Binding-site contacts:
Ligand atom C03 contacts residue ASP114 of chain 1.A at 3.3 Å.
Ligand atom C06 contacts residue MET113 of chain 1.A at 3.6 Å (hydrophobic).
Ligand atom C10 contacts residue GLY37 of chain 1.A at 3.5 Å.
Ligand atom N29 contacts residue MET113 of chain 1.A at 3.0 Å (h-bond).
Ligand atom C10 contacts residue ALA115 of chain 1.A at 3.6 Å (hydrophobic).
Ligand atom C11 contacts residue GLY37 of chain 1.A at 3.3 Å.
Ligand atom C23 contacts residue ALA55 of chain 1.A at 3.5 Å (hydrophobic).
Ligand atom C28 contacts residue MET113 of chain 1.A at 3.7 Å (hydrophobic).
Ligand atom O19 contacts residue GLN39 of chain 1.A at 3.5 Å (h-bond).
Ligand atom N05 contacts residue MET113 of chain 1.A at 2.6 Å (h-bond).
Ligand atom C03 contacts residue LEU112 of chain 1.A at 3.6 Å (hydrophobic).
Ligand atom C18 contacts residue GLN39 of chain 1.A at 3.7 Å.
Ligand atom C23 contacts residue MET110 of chain 1.A at 3.5 Å (hydrophobic).
Ligand atom C25 contacts residue ILE88 of chain 1.A at 3.4 Å (hydrophobic).
Ligand atom C23 contacts residue LYS57 of chain 1.A at 3.6 Å.
Ligand atom C01 contacts residue ASP114 of chain 1.A at 3.7 Å.
Ligand atom CL contacts residue GLN39 of chain 1.A at 3.6 Å.
Ligand atom O19 contacts residue ALA38 of chain 1.A at 3.4 Å.
Ligand atom C28 contacts residue ALA55 of chain 1.A at 3.5 Å (hydrophobic).
Ligand atom C18 contacts residue LEU170 of chain 1.A at 3.7 Å (hydrophobic).
Ligand atom C13 contacts residue ILE34 of chain 1.A at 3.7 Å (hydrophobic).
Ligand atom C24 contacts residue LEU108 of chain 1.A at 3.5 Å (hydrophobic).
Ligand atom C13 contacts residue MET113 of chain 1.A at 3.4 Å (hydrophobic).
Ligand atom C23 contacts residue LEU108 of chain 1.A at 3.4 Å (hydrophobic).
Ligand atom C10 contacts residue ILE34 of chain 1.A at 3.7 Å (hydrophobic).
Ligand atom N20 contacts residue GLN39 of chain 1.A at 2.9 Å (h-bond).
Ligand atom CL contacts residue ILE88 of chain 1.A at 3.7 Å.
Ligand atom C26 contacts residue ILE88 of chain 1.A at 3.7 Å (hydrophobic).
Ligand atom C09 contacts residue ASP114 of chain 1.A at 3.6 Å.
Ligand atom C03 contacts residue MET113 of chain 1.A at 3.3 Å (hydrophobic).
Ligand atom C26 contacts residue LYS57 of chain 1.A at 3.7 Å.
Ligand atom C10 contacts residue ASN116 of chain 1.A at 3.5 Å.
Ligand atom C22 contacts residue LYS57 of chain 1.A at 3.6 Å.
Ligand atom C04 contacts residue MET113 of chain 1.A at 3.4 Å (hydrophobic).
Ligand atom N17 contacts residue MET110 of chain 1.A at 3.5 Å (h-bond).
Ligand atom C06 contacts residue ASP114 of chain 1.A at 3.7 Å.
Ligand atom C08 contacts residue ASP114 of chain 1.A at 3.7 Å.
Ligand atom O19 contacts residue LEU170 of chain 1.A at 3.6 Å.
Ligand atom C02 contacts residue LEU112 of chain 1.A at 3.7 Å (hydrophobic).
Ligand atom N05 contacts residue LEU112 of chain 1.A at 3.7 Å.

The protein below binds the small molecule below.
Small molecule (SMILES): Cc1cc(NC(=O)c2cccc(-n3cc(NC(=O)Nc4ccccc4Cl)cn3)c2)ccn1

Sequence of chain 1.A:
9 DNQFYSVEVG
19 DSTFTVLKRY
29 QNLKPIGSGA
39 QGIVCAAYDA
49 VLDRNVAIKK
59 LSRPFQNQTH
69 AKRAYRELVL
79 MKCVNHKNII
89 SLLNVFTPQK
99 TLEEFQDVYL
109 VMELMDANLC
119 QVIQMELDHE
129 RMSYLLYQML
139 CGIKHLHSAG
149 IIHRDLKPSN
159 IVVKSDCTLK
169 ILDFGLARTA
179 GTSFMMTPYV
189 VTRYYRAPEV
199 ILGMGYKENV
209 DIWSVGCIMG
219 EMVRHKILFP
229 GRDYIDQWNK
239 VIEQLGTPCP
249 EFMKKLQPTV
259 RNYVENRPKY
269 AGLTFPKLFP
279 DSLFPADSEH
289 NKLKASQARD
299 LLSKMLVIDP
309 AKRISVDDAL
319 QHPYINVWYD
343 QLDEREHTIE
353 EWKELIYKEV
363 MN